Binding-site contacts:
Ligand atom C4 contacts residue ASN280 of chain 59.E at 4.2 Å.
Ligand atom N2 contacts residue ASN280 of chain 59.E at 2.9 Å (h-bond).
Ligand atom C2 contacts residue ASN280 of chain 59.E at 2.5 Å.
Ligand atom C7 contacts residue ASN280 of chain 59.E at 3.9 Å.
Ligand atom C5 contacts residue ASN280 of chain 59.E at 3.7 Å.
Ligand atom C8 contacts residue ARG324 of chain 59.E at 4.2 Å.
Ligand atom C8 contacts residue GLY296 of chain 59.E at 4.4 Å.
Ligand atom O5 contacts residue ASN280 of chain 59.E at 2.4 Å (h-bond).
Ligand atom C3 contacts residue ASN280 of chain 59.E at 3.8 Å.
Ligand atom O7 contacts residue ASN280 of chain 59.E at 4.4 Å.
Ligand atom C1 contacts residue ASN280 of chain 59.E at 1.4 Å.

Sequence of chain 59.E:
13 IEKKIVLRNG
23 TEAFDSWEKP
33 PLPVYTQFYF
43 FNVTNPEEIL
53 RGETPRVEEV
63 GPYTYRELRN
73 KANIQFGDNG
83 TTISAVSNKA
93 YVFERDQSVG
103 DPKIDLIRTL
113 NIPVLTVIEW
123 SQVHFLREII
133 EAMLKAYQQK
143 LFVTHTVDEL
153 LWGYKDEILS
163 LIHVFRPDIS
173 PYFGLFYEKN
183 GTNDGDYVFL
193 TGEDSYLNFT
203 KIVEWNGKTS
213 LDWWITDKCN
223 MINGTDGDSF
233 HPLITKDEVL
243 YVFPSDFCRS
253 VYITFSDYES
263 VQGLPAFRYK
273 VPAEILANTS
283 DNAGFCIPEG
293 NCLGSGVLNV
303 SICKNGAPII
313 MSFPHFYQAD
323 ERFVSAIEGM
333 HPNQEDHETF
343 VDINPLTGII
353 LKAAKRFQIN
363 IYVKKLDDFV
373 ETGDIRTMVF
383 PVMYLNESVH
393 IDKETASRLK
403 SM

This protein binds this small molecule.
Small molecule (SMILES): CC(=O)N[C@H]1[C@H](O[C@H]2[C@H](O)[C@@H](NC(C)=O)CO[C@@H]2CO)O[C@H](CO)[C@@H](O)[C@@H]1O